Binding-site contacts:
Ligand atom C5 contacts residue ASN156 of chain 1.A at 3.6 Å.
Ligand atom C1 contacts residue LEU163 of chain 1.A at 4.1 Å (hydrophobic).
Ligand atom C2 contacts residue LEU163 of chain 1.A at 4.1 Å (hydrophobic).
Ligand atom C7 contacts residue LEU163 of chain 1.A at 3.8 Å (hydrophobic).
Ligand atom C1 contacts residue ASN156 of chain 1.A at 1.4 Å.
Ligand atom O5 contacts residue ASN156 of chain 1.A at 2.3 Å (h-bond).
Ligand atom C3 contacts residue ASN156 of chain 1.A at 3.8 Å.
Ligand atom C1 contacts residue GLY161 of chain 1.A at 3.7 Å.
Ligand atom O2 contacts residue GLY161 of chain 1.A at 3.8 Å.
Ligand atom C6 contacts residue GLY161 of chain 1.A at 4.3 Å.
Ligand atom C8 contacts residue LEU165 of chain 1.A at 3.5 Å (hydrophobic).
Ligand atom N2 contacts residue ASN156 of chain 1.A at 2.9 Å (h-bond).
Ligand atom C2 contacts residue GLY161 of chain 1.A at 4.5 Å.
Ligand atom C8 contacts residue THR164 of chain 1.A at 3.5 Å.
Ligand atom O6 contacts residue GLY161 of chain 1.A at 3.6 Å.
Ligand atom O2 contacts residue LYS160 of chain 1.A at 4.2 Å.
Ligand atom O7 contacts residue ASN156 of chain 1.A at 3.6 Å (h-bond).
Ligand atom O5 contacts residue GLY161 of chain 1.A at 3.5 Å.
Ligand atom N2 contacts residue LEU163 of chain 1.A at 3.1 Å (h-bond).
Ligand atom C5 contacts residue GLY161 of chain 1.A at 3.8 Å.
Ligand atom C3 contacts residue LEU163 of chain 1.A at 4.5 Å (hydrophobic).
Ligand atom O2 contacts residue SER157 of chain 1.A at 4.4 Å.
Ligand atom C8 contacts residue LEU163 of chain 1.A at 3.5 Å (hydrophobic).
Ligand atom O7 contacts residue LEU165 of chain 1.A at 4.4 Å.
Ligand atom C8 contacts residue ASN156 of chain 1.A at 4.4 Å.
Ligand atom C2 contacts residue ASN156 of chain 1.A at 2.5 Å.
Ligand atom C3 contacts residue LYS160 of chain 1.A at 3.7 Å.
Ligand atom C7 contacts residue ASN156 of chain 1.A at 3.4 Å.
Ligand atom C4 contacts residue ASN156 of chain 1.A at 4.2 Å.
Ligand atom O3 contacts residue GLY161 of chain 1.A at 4.3 Å.
Ligand atom O3 contacts residue LYS160 of chain 1.A at 3.8 Å.
Ligand atom C7 contacts residue LEU165 of chain 1.A at 4.3 Å (hydrophobic).
Ligand atom C3 contacts residue GLY161 of chain 1.A at 4.1 Å.

This protein binds this small molecule.
Small molecule (SMILES): CC(=O)N[C@H]1CO[C@H](CO[C@@H]2O[C@@H](C)[C@@H](O)[C@@H](O)[C@@H]2O)[C@@H](O)[C@@H]1O

Sequence of chain 1.A:
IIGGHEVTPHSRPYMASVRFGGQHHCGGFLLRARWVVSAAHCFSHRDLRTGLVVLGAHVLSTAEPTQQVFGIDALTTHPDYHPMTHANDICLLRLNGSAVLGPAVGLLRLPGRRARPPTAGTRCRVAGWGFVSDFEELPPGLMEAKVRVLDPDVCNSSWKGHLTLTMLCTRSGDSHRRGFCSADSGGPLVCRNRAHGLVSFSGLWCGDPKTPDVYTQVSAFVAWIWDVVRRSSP